Binding-site contacts:
Ligand atom CA contacts residue ALA60 of chain 2.E at 3.6 Å (hydrophobic).
Ligand atom O contacts residue GLY58 of chain 2.E at 4.1 Å.
Ligand atom CA contacts residue ALA60 of chain 2.E at 3.9 Å (hydrophobic).
Ligand atom N contacts residue ALA60 of chain 2.E at 3.0 Å (h-bond).
Ligand atom CG1 contacts residue GLY58 of chain 2.E at 3.8 Å.
Ligand atom C contacts residue GLN71 of chain 2.E at 3.5 Å.
Ligand atom CB contacts residue TYR76 of chain 2.E at 3.4 Å (hydrophobic).
Ligand atom CG1 contacts residue ALA60 of chain 2.E at 4.0 Å (hydrophobic).
Ligand atom CA contacts residue GLU66 of chain 2.E at 3.7 Å.
Ligand atom CD contacts residue TRP75 of chain 2.E at 3.5 Å (hydrophobic).
Ligand atom CA contacts residue LEU59 of chain 2.E at 3.7 Å (hydrophobic).
Ligand atom CD1 contacts residue GLY58 of chain 2.E at 3.2 Å.
Ligand atom CG1 contacts residue LEU59 of chain 2.E at 3.9 Å (hydrophobic).
Ligand atom N contacts residue LEU59 of chain 2.E at 3.9 Å.
Ligand atom CB contacts residue ALA60 of chain 2.E at 4.1 Å (hydrophobic).
Ligand atom O contacts residue ALA60 of chain 2.E at 3.0 Å (h-bond).
Ligand atom CG1 contacts residue LYS49 of chain 2.E at 4.0 Å.
Ligand atom CD1 contacts residue LEU59 of chain 2.E at 3.5 Å (hydrophobic).
Ligand atom CG contacts residue TRP75 of chain 2.E at 3.2 Å (hydrophobic).
Ligand atom C contacts residue ALA60 of chain 2.E at 3.8 Å (hydrophobic).
Ligand atom CB contacts residue GLU66 of chain 2.E at 4.0 Å.
Ligand atom O contacts residue LEU59 of chain 2.E at 3.5 Å.
Ligand atom CA contacts residue GLY58 of chain 2.E at 3.5 Å.
Ligand atom N contacts residue GLY58 of chain 2.E at 3.3 Å (h-bond).
Ligand atom CG contacts residue LEU59 of chain 2.E at 4.0 Å (hydrophobic).
Ligand atom CB contacts residue GLN71 of chain 2.E at 3.6 Å.
Ligand atom C contacts residue LEU59 of chain 2.E at 3.9 Å (hydrophobic).
Ligand atom CB contacts residue ALA60 of chain 2.E at 3.5 Å (hydrophobic).
Ligand atom C contacts residue TRP75 of chain 2.E at 3.8 Å (hydrophobic).
Ligand atom CA contacts residue ASN61 of chain 2.E at 3.6 Å.
Ligand atom CA contacts residue TYR76 of chain 2.E at 3.7 Å (hydrophobic).
Ligand atom CD1 contacts residue LYS49 of chain 2.E at 3.2 Å.
Ligand atom CA contacts residue GLN71 of chain 2.E at 3.3 Å.
Ligand atom N contacts residue GLN71 of chain 2.E at 2.4 Å (h-bond).
Ligand atom N contacts residue GLU66 of chain 2.E at 2.7 Å (salt-bridge).
Ligand atom CB contacts residue TRP62 of chain 2.E at 3.8 Å (hydrophobic).
Ligand atom C contacts residue GLY58 of chain 2.E at 3.9 Å.
Ligand atom N contacts residue TYR76 of chain 2.E at 4.1 Å.
Ligand atom O contacts residue TRP75 of chain 2.E at 3.1 Å (h-bond).
Ligand atom O contacts residue GLN71 of chain 2.E at 3.1 Å (h-bond).

A protein and the small-molecule ligand that binds it are described below.
Small molecule (SMILES): CC[C@H](C)[C@H](NC(=O)[C@@H]1CCCN1C(=O)[C@@H](NC(=O)[C@H](C)N)C(C)C)C(=O)N[C@@H](C)C=O

Sequence of chain 2.E:
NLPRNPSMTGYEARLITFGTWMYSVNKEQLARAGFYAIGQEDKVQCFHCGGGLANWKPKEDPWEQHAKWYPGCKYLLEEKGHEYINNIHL